This small molecule binds to this protein.
Small molecule (SMILES): Nc1ncnc2c1ncn2[C@@H]1O[C@@H]2CO[P](=O)(O)O[C@H]3[C@@H](O)[C@H](n4cnc5c(N)ncnc54)O[C@@H]3CO[P](=O)(O)O[C@H]2[C@H]1O

Sequence of chain 1.C:
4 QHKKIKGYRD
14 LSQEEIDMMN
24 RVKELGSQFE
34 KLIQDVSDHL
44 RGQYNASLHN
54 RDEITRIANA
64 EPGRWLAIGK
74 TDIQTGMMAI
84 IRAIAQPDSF

Binding-site contacts:
Ligand atom N3 contacts residue PRO90 of chain 1.C at 3.4 Å (h-bond).
Ligand atom O1P1 contacts residue TYR11 of chain 1.C at 2.6 Å (h-bond).
Ligand atom N91 contacts residue ALA88 of chain 1.D at 3.5 Å.
Ligand atom N1 contacts residue TYR11 of chain 1.C at 3.4 Å.
Ligand atom N6 contacts residue TYR11 of chain 1.C at 3.6 Å.
Ligand atom O2' contacts residue PRO90 of chain 1.C at 3.2 Å.
Ligand atom C21 contacts residue ALA88 of chain 1.D at 3.5 Å (hydrophobic).
Ligand atom C8 contacts residue TYR11 of chain 1.D at 3.6 Å (hydrophobic).
Ligand atom N61 contacts residue ARG12 of chain 1.D at 3.2 Å (salt-bridge).
Ligand atom O5' contacts residue ILE84 of chain 1.C at 3.6 Å.
Ligand atom C41 contacts residue ALA88 of chain 1.D at 3.3 Å (hydrophobic).
Ligand atom C4 contacts residue ALA88 of chain 1.C at 3.3 Å (hydrophobic).
Ligand atom O5'1 contacts residue ILE84 of chain 1.D at 3.5 Å.
Ligand atom O5' contacts residue TYR11 of chain 1.D at 3.5 Å (h-bond).
Ligand atom O4' contacts residue ILE84 of chain 1.C at 3.5 Å.
Ligand atom C5' contacts residue MET81 of chain 1.C at 3.5 Å (hydrophobic).
Ligand atom O1P1 contacts residue LYS26 of chain 1.D at 2.7 Å (salt-bridge).
Ligand atom N61 contacts residue LEU14 of chain 1.D at 3.5 Å.
Ligand atom N9 contacts residue ALA88 of chain 1.C at 3.5 Å.
Ligand atom N11 contacts residue ARG12 of chain 1.D at 3.1 Å (salt-bridge).
Ligand atom O2P contacts residue MET81 of chain 1.C at 3.2 Å.
Ligand atom N11 contacts residue TYR11 of chain 1.D at 3.5 Å.
Ligand atom N31 contacts residue PRO90 of chain 1.D at 3.4 Å.
Ligand atom N1 contacts residue ARG12 of chain 1.C at 2.9 Å (salt-bridge).
Ligand atom N6 contacts residue GLN4 of chain 1.D at 3.3 Å (h-bond).
Ligand atom C81 contacts residue TYR11 of chain 1.C at 3.6 Å (hydrophobic).
Ligand atom N6 contacts residue ARG12 of chain 1.C at 3.3 Å (salt-bridge).
Ligand atom O5'1 contacts residue TYR11 of chain 1.C at 3.4 Å (h-bond).
Ligand atom O1P contacts residue LYS26 of chain 1.C at 2.8 Å (salt-bridge).
Ligand atom O2'1 contacts residue PRO90 of chain 1.D at 3.1 Å.
Ligand atom O2P1 contacts residue ILE84 of chain 1.D at 3.5 Å.
Ligand atom O4'1 contacts residue ILE84 of chain 1.D at 3.5 Å.
Ligand atom O1P contacts residue TYR11 of chain 1.D at 2.7 Å (h-bond).
Ligand atom C2 contacts residue PRO90 of chain 1.C at 3.6 Å (hydrophobic).
Ligand atom N61 contacts residue GLN4 of chain 1.C at 3.5 Å (h-bond).
Ligand atom N31 contacts residue ALA88 of chain 1.D at 3.4 Å.
Ligand atom C5'1 contacts residue MET81 of chain 1.D at 3.5 Å (hydrophobic).
Ligand atom N3 contacts residue ALA88 of chain 1.C at 3.4 Å.
Ligand atom C2 contacts residue ALA88 of chain 1.C at 3.4 Å (hydrophobic).
Ligand atom O2P1 contacts residue MET81 of chain 1.D at 3.2 Å.

Sequence of chain 1.D:
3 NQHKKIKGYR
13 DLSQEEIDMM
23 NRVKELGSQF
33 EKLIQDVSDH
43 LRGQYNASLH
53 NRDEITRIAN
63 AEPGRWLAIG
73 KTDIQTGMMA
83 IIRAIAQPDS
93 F